Sequence of chain 1.H:
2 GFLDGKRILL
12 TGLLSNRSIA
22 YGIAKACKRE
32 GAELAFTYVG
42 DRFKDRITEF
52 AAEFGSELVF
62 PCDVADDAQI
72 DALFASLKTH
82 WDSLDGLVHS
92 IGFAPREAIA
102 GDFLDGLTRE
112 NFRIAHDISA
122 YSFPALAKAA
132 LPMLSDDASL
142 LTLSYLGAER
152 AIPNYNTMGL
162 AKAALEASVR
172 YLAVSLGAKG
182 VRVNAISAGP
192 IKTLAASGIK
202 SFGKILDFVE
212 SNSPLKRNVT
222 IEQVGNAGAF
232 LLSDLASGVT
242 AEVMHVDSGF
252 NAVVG

A small-molecule ligand and the protein it binds are described below.
Small molecule (SMILES): Oc1cc(Cl)ccc1Oc1ccc(Cl)cc1Cl

Binding-site contacts:
Ligand atom C6 contacts residue TYR156 of chain 1.H at 3.5 Å (hydrophobic).
Ligand atom O7 contacts residue ALA196 of chain 1.H at 4.0 Å.
Ligand atom C8 contacts residue ALA196 of chain 1.H at 3.6 Å (hydrophobic).
Ligand atom C3 contacts residue ALA197 of chain 1.H at 4.1 Å (hydrophobic).
Ligand atom C1 contacts residue ILE200 of chain 1.H at 3.9 Å (hydrophobic).
Ligand atom O17 contacts residue TYR156 of chain 1.H at 2.4 Å (h-bond).
Ligand atom C12 contacts residue ILE100 of chain 1.H at 3.8 Å (hydrophobic).
Ligand atom CL14 contacts residue TYR146 of chain 1.H at 3.6 Å.
Ligand atom C13 contacts residue ILE200 of chain 1.H at 4.0 Å (hydrophobic).
Ligand atom C9 contacts residue ALA196 of chain 1.H at 3.3 Å (hydrophobic).
Ligand atom C4 contacts residue NAD1 of chain 1.FA at 3.3 Å.
Ligand atom CL16 contacts residue ALA196 of chain 1.H at 3.5 Å.
Ligand atom C1 contacts residue TYR156 of chain 1.H at 3.5 Å (hydrophobic).
Ligand atom O7 contacts residue NAD1 of chain 1.FA at 3.3 Å.
Ligand atom C1 contacts residue TYR146 of chain 1.H at 3.9 Å (hydrophobic).
Ligand atom C2 contacts residue NAD1 of chain 1.FA at 3.4 Å.
Ligand atom CL14 contacts residue NAD1 of chain 1.FA at 3.8 Å.
Ligand atom C10 contacts residue GLY93 of chain 1.H at 3.4 Å.
Ligand atom C4 contacts residue ILE200 of chain 1.H at 3.9 Å (hydrophobic).
Ligand atom O17 contacts residue NAD1 of chain 1.FA at 3.1 Å (h-bond).
Ligand atom C1 contacts residue NAD1 of chain 1.FA at 3.3 Å.
Ligand atom C5 contacts residue NAD1 of chain 1.FA at 3.4 Å.
Ligand atom O17 contacts residue LYS163 of chain 1.H at 4.1 Å.
Ligand atom C10 contacts residue PHE94 of chain 1.H at 4.0 Å (hydrophobic).
Ligand atom C3 contacts residue ILE200 of chain 1.H at 3.5 Å (hydrophobic).
Ligand atom CL16 contacts residue GLY93 of chain 1.H at 3.3 Å.
Ligand atom C10 contacts residue ALA196 of chain 1.H at 3.7 Å (hydrophobic).
Ligand atom C3 contacts residue NAD1 of chain 1.FA at 3.1 Å.
Ligand atom C8 contacts residue NAD1 of chain 1.FA at 4.1 Å.
Ligand atom CL15 contacts residue PHE94 of chain 1.H at 3.9 Å.
Ligand atom C3 contacts residue PHE203 of chain 1.H at 3.9 Å (hydrophobic).
Ligand atom C9 contacts residue GLY93 of chain 1.H at 3.8 Å.
Ligand atom CL15 contacts residue ILE100 of chain 1.H at 3.7 Å.
Ligand atom C2 contacts residue ILE200 of chain 1.H at 3.5 Å (hydrophobic).
Ligand atom CL14 contacts residue PRO191 of chain 1.H at 4.1 Å.
Ligand atom CL15 contacts residue ALA95 of chain 1.H at 3.3 Å.
Ligand atom C4 contacts residue ALA197 of chain 1.H at 4.0 Å (hydrophobic).
Ligand atom CL14 contacts residue PHE203 of chain 1.H at 3.5 Å.
Ligand atom C6 contacts residue NAD1 of chain 1.FA at 3.6 Å.
Ligand atom CL16 contacts residue NAD1 of chain 1.FA at 3.4 Å.